Binding-site contacts:
Ligand atom C6 contacts residue TYR51 of chain 3.A at 3.7 Å (hydrophobic).
Ligand atom C2 contacts residue ARG114 of chain 1.A at 4.0 Å.
Ligand atom C5 contacts residue THR86 of chain 3.A at 4.0 Å.
Ligand atom C15 contacts residue ASP73 of chain 1.A at 3.9 Å.
Ligand atom C15 contacts residue SER122 of chain 3.A at 3.8 Å.
Ligand atom N1 contacts residue ARG88 of chain 3.A at 3.2 Å (salt-bridge).
Ligand atom O3 contacts residue THR77 of chain 1.A at 2.7 Å (h-bond).
Ligand atom O4 contacts residue ARG88 of chain 3.A at 3.2 Å (salt-bridge).
Ligand atom O8 contacts residue TYR61 of chain 1.A at 4.0 Å.
Ligand atom C4 contacts residue SER85 of chain 3.A at 3.8 Å.
Ligand atom C18 contacts residue ASP73 of chain 1.A at 3.3 Å.
Ligand atom C1 contacts residue ARG88 of chain 3.A at 3.7 Å.
Ligand atom C15 contacts residue GLY74 of chain 1.A at 4.0 Å.
Ligand atom C3 contacts residue ARG114 of chain 1.A at 3.8 Å.
Ligand atom O2 contacts residue ARG114 of chain 1.A at 2.8 Å (salt-bridge).
Ligand atom C17 contacts residue SER122 of chain 3.A at 3.8 Å.
Ligand atom C17 contacts residue THR49 of chain 3.A at 3.8 Å.
Ligand atom C16 contacts residue THR49 of chain 3.A at 3.7 Å.
Ligand atom C17 contacts residue TYR61 of chain 1.A at 3.8 Å (hydrophobic).
Ligand atom C16 contacts residue TYR61 of chain 1.A at 3.7 Å (hydrophobic).
Ligand atom O7 contacts residue ARG88 of chain 3.A at 3.6 Å.
Ligand atom O4 contacts residue GLY87 of chain 3.A at 3.5 Å.
Ligand atom C14 contacts residue SER122 of chain 3.A at 4.0 Å.
Ligand atom O5 contacts residue ARG88 of chain 3.A at 3.0 Å (salt-bridge).
Ligand atom O4 contacts residue THR77 of chain 1.A at 3.4 Å (h-bond).
Ligand atom C7 contacts residue ARG88 of chain 3.A at 3.1 Å.
Ligand atom C15 contacts residue TYR61 of chain 1.A at 3.9 Å (hydrophobic).
Ligand atom C16 contacts residue GLY74 of chain 1.A at 4.0 Å.
Ligand atom O3 contacts residue ARG114 of chain 1.A at 3.0 Å (salt-bridge).
Ligand atom O2 contacts residue THR77 of chain 1.A at 3.9 Å.
Ligand atom C6 contacts residue THR86 of chain 3.A at 3.4 Å.
Ligand atom C6 contacts residue ARG88 of chain 3.A at 3.9 Å.
Ligand atom N2 contacts residue ASP73 of chain 1.A at 3.6 Å.
Ligand atom C16 contacts residue SER122 of chain 3.A at 3.6 Å.
Ligand atom C3 contacts residue THR77 of chain 1.A at 3.8 Å.
Ligand atom C5 contacts residue ARG88 of chain 3.A at 3.9 Å.
Ligand atom O8 contacts residue ARG88 of chain 3.A at 3.6 Å.
Ligand atom O4 contacts residue THR86 of chain 3.A at 2.8 Å (h-bond).
Ligand atom C4 contacts residue THR86 of chain 3.A at 3.4 Å.
Ligand atom C8 contacts residue ARG88 of chain 3.A at 3.4 Å.

Sequence of chain 1.A:
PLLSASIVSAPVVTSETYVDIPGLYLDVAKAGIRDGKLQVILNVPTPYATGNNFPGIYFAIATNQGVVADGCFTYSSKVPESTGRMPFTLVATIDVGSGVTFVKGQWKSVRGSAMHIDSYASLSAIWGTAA

This protein binds this small molecule.
Small molecule (SMILES): C[C@@H]1O[C@H](NC(=O)c2ccc(-c3cccc(CN)c3)o2)[C@@H](O)[C@H](O)[C@@H]1O

Sequence of chain 3.A:
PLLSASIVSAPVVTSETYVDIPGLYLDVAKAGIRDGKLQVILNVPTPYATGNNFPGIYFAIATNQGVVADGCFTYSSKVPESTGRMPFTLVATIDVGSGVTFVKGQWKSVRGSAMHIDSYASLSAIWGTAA